Sequence of chain 2.B:
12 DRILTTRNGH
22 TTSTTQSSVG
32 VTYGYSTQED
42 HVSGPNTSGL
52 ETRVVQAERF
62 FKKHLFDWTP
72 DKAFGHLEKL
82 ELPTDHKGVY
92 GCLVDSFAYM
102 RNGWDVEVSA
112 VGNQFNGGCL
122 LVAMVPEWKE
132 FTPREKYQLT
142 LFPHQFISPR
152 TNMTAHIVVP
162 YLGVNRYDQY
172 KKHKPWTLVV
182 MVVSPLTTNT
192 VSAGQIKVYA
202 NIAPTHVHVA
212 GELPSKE

A small-molecule ligand and the protein it binds are described below.
Small molecule (SMILES): CC(C)C[C@H](NC(=O)[C@H](C)NC(=O)CNC(=O)[C@@H](N)Cc1ccccc1)C(=O)N[C@@H](CC(C)C)C(=O)N[C@@H](C)C(=O)O

Binding-site contacts:
Ligand atom CD1 contacts residue TYR34 of chain 2.B at 3.0 Å (hydrophobic).
Ligand atom O contacts residue ARG18 of chain 2.B at 3.0 Å (salt-bridge).
Ligand atom C contacts residue ILE14 of chain 2.B at 4.2 Å (hydrophobic).
Ligand atom N contacts residue ILE14 of chain 2.B at 3.0 Å (h-bond).
Ligand atom C contacts residue ARG18 of chain 2.B at 4.1 Å.
Ligand atom O contacts residue LEU15 of chain 2.B at 3.5 Å.
Ligand atom CG contacts residue THR16 of chain 2.B at 4.0 Å.
Ligand atom C contacts residue THR16 of chain 2.B at 3.7 Å.
Ligand atom CE1 contacts residue ASP12 of chain 2.B at 3.5 Å.
Ligand atom C contacts residue ILE14 of chain 2.B at 3.4 Å (hydrophobic).
Ligand atom C contacts residue THR16 of chain 2.B at 4.2 Å.
Ligand atom CD2 contacts residue THR17 of chain 2.B at 3.7 Å.
Ligand atom O contacts residue ILE14 of chain 2.B at 3.5 Å (h-bond).
Ligand atom CA contacts residue ARG18 of chain 2.B at 3.8 Å.
Ligand atom CA contacts residue ILE14 of chain 2.B at 3.3 Å (hydrophobic).
Ligand atom CD1 contacts residue ILE14 of chain 2.B at 3.6 Å (hydrophobic).
Ligand atom O contacts residue THR16 of chain 2.B at 3.1 Å (h-bond).
Ligand atom CD2 contacts residue VAL32 of chain 2.B at 3.9 Å (hydrophobic).
Ligand atom CD2 contacts residue ASP106 of chain 2.B at 4.1 Å.
Ligand atom CG contacts residue ILE14 of chain 2.B at 4.2 Å (hydrophobic).
Ligand atom CA contacts residue THR16 of chain 2.B at 3.6 Å.
Ligand atom CB contacts residue ILE14 of chain 2.B at 4.1 Å (hydrophobic).
Ligand atom CB contacts residue THR16 of chain 2.B at 4.2 Å.
Ligand atom CD1 contacts residue THR16 of chain 2.B at 3.1 Å.
Ligand atom CA contacts residue ILE14 of chain 2.B at 4.0 Å (hydrophobic).
Ligand atom CD2 contacts residue HIS157 of chain 2.B at 3.7 Å.
Ligand atom N contacts residue ASP12 of chain 2.B at 4.1 Å.
Ligand atom N contacts residue ILE14 of chain 2.B at 3.5 Å.
Ligand atom C contacts residue ARG18 of chain 2.B at 3.8 Å.
Ligand atom N contacts residue THR16 of chain 2.B at 2.9 Å (h-bond).
Ligand atom O contacts residue ILE14 of chain 2.B at 3.1 Å.
Ligand atom CA contacts residue ASP12 of chain 2.B at 3.7 Å.
Ligand atom CB contacts residue ARG18 of chain 2.B at 4.2 Å.
Ligand atom C contacts residue ILE14 of chain 2.B at 3.6 Å (hydrophobic).
Ligand atom O contacts residue ARG18 of chain 2.B at 3.6 Å (salt-bridge).
Ligand atom CB contacts residue THR17 of chain 2.B at 4.0 Å.
Ligand atom O contacts residue THR17 of chain 2.B at 3.8 Å.
Ligand atom CB contacts residue LEU15 of chain 2.B at 4.1 Å (hydrophobic).
Ligand atom CG contacts residue THR17 of chain 2.B at 4.3 Å.
Ligand atom CD1 contacts residue ASP12 of chain 2.B at 3.8 Å.